A protein and the small-molecule ligand that binds it are described below.
Small molecule (SMILES): CC(=O)N[C@@H]1[C@@H](O)[C@H](O)[C@@H](CO)O[C@H]1O

Sequence of chain 1.B:
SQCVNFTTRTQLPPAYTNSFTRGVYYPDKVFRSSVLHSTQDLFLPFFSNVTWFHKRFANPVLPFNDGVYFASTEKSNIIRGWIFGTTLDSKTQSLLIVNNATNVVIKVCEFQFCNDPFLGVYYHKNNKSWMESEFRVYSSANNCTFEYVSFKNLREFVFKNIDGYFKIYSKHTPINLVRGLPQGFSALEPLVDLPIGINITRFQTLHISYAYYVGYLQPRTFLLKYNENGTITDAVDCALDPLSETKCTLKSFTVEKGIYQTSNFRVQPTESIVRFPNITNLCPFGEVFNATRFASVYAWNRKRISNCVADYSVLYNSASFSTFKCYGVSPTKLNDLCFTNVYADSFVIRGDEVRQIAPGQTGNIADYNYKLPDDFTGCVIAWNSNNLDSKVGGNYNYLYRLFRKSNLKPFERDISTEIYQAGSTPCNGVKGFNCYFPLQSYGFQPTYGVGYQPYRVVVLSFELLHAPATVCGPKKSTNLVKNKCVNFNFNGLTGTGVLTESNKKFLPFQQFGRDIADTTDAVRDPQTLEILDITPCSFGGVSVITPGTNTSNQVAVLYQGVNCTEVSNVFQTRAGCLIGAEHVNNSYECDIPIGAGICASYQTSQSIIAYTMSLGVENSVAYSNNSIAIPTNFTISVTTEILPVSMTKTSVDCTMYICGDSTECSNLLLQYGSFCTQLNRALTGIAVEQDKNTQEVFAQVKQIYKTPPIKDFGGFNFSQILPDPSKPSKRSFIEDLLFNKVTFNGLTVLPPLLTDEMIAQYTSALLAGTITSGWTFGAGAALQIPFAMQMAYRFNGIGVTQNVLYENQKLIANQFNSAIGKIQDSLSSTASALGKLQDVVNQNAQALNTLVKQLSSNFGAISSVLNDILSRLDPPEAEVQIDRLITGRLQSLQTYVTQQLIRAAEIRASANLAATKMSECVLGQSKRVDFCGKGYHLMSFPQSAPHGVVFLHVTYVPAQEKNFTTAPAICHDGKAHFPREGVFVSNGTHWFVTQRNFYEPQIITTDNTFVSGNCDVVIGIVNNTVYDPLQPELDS

Binding-site contacts:
Ligand atom N2 contacts residue ASN706 of chain 1.B at 2.9 Å (h-bond).
Ligand atom O5 contacts residue ASP793 of chain 1.C at 3.4 Å (salt-bridge).
Ligand atom C8 contacts residue ILE1127 of chain 1.B at 4.4 Å (hydrophobic).
Ligand atom C4 contacts residue ASN706 of chain 1.B at 4.2 Å.
Ligand atom C2 contacts residue ASN706 of chain 1.B at 2.4 Å.
Ligand atom C3 contacts residue ASN706 of chain 1.B at 3.8 Å.
Ligand atom C5 contacts residue ASN706 of chain 1.B at 3.7 Å.
Ligand atom C1 contacts residue ASN706 of chain 1.B at 1.4 Å.
Ligand atom C1 contacts residue ASP793 of chain 1.C at 3.7 Å.
Ligand atom O5 contacts residue ASN706 of chain 1.B at 2.4 Å (h-bond).
Ligand atom C8 contacts residue GLY1128 of chain 1.B at 3.5 Å.
Ligand atom O7 contacts residue ASN706 of chain 1.B at 3.7 Å.
Ligand atom C7 contacts residue ASN706 of chain 1.B at 3.5 Å.
Ligand atom O7 contacts residue ILE1127 of chain 1.B at 4.4 Å.

Sequence of chain 1.C:
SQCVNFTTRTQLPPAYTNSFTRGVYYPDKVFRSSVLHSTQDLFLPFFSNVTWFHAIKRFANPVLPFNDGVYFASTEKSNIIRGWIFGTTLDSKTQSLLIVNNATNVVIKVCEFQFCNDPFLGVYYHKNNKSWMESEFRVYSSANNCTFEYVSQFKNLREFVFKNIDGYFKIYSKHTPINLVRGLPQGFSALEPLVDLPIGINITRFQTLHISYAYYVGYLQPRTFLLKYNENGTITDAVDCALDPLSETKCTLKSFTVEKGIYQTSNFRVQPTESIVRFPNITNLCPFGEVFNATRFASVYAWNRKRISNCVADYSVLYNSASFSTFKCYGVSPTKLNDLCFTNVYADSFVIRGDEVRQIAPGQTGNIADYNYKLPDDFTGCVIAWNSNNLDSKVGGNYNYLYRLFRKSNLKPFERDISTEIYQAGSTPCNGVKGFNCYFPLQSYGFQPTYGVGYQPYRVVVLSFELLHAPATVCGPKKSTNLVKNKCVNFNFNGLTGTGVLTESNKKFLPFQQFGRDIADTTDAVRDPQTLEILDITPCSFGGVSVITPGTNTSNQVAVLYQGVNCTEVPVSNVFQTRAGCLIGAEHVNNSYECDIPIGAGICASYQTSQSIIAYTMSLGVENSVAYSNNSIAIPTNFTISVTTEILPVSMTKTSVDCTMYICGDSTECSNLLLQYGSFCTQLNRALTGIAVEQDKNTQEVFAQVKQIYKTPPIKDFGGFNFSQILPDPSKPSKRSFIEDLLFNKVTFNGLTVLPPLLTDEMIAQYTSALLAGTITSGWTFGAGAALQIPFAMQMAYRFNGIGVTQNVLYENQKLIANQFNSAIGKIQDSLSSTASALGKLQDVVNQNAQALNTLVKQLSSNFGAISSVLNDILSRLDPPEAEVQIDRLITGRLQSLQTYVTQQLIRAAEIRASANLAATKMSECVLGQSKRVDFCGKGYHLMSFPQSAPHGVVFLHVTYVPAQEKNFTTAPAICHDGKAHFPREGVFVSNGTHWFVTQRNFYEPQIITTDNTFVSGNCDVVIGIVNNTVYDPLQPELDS